Binding-site contacts:
Ligand atom C1 contacts residue PHE552 of chain 2.B at 3.5 Å (hydrophobic).
Ligand atom O2 contacts residue ASP45 of chain 2.A at 2.6 Å (salt-bridge).
Ligand atom O2 contacts residue TPW1 of chain 2.J at 3.6 Å.
Ligand atom C10 contacts residue HIS132 of chain 2.A at 4.0 Å.
Ligand atom C9 contacts residue MET481 of chain 2.B at 3.7 Å (hydrophobic).
Ligand atom C3 contacts residue PHE485 of chain 2.B at 4.0 Å (hydrophobic).
Ligand atom C5 contacts residue THR303 of chain 2.B at 3.6 Å.
Ligand atom C4 contacts residue ASP302 of chain 2.B at 3.9 Å.
Ligand atom O3 contacts residue ALA422 of chain 2.B at 3.5 Å (h-bond).
Ligand atom C5 contacts residue PHE552 of chain 2.B at 3.9 Å (hydrophobic).
Ligand atom C2 contacts residue ASP45 of chain 2.A at 3.9 Å.
Ligand atom C5 contacts residue ASP302 of chain 2.B at 3.6 Å.
Ligand atom C10 contacts residue HIS133 of chain 2.A at 3.6 Å.
Ligand atom C11 contacts residue HIS133 of chain 2.A at 3.6 Å.
Ligand atom C11 contacts residue ASP45 of chain 2.A at 3.1 Å.
Ligand atom C4 contacts residue HIS132 of chain 2.A at 3.5 Å.
Ligand atom C4 contacts residue GLN556 of chain 2.B at 3.5 Å.
Ligand atom O3 contacts residue TPW1 of chain 2.J at 3.2 Å (h-bond).
Ligand atom O2 contacts residue GLY44 of chain 2.A at 3.6 Å.
Ligand atom C10 contacts residue TPW1 of chain 2.J at 3.5 Å.
Ligand atom O1 contacts residue TPW1 of chain 2.J at 3.4 Å.
Ligand atom O1 contacts residue HIS133 of chain 2.A at 2.8 Å (h-bond).
Ligand atom C6 contacts residue PHE552 of chain 2.B at 3.7 Å (hydrophobic).
Ligand atom C3 contacts residue HIS132 of chain 2.A at 3.8 Å.
Ligand atom O3 contacts residue HIS133 of chain 2.A at 3.1 Å (h-bond).
Ligand atom C10 contacts residue ASP45 of chain 2.A at 4.0 Å.
Ligand atom C3 contacts residue ASP45 of chain 2.A at 3.7 Å.
Ligand atom C8 contacts residue HIS132 of chain 2.A at 3.9 Å.
Ligand atom C2 contacts residue PHE552 of chain 2.B at 3.7 Å (hydrophobic).
Ligand atom C6 contacts residue THR303 of chain 2.B at 3.3 Å.
Ligand atom O2 contacts residue LEU482 of chain 2.B at 3.6 Å.
Ligand atom C11 contacts residue TPW1 of chain 2.J at 3.4 Å.
Ligand atom C7 contacts residue PHE552 of chain 2.B at 3.9 Å (hydrophobic).
Ligand atom O1 contacts residue ASP45 of chain 2.A at 3.2 Å (salt-bridge).
Ligand atom C6 contacts residue HIS132 of chain 2.A at 3.7 Å.
Ligand atom C5 contacts residue HIS132 of chain 2.A at 3.3 Å.
Ligand atom C3 contacts residue GLN556 of chain 2.B at 3.8 Å.
Ligand atom O1 contacts residue GLY44 of chain 2.A at 3.6 Å.
Ligand atom C2 contacts residue PHE485 of chain 2.B at 3.6 Å (hydrophobic).
Ligand atom C8 contacts residue ALA422 of chain 2.B at 4.0 Å (hydrophobic).

The small molecule below binds the protein below.
Small molecule (SMILES): O=C(O)C(=O)CCCc1ccccc1

Sequence of chain 2.A:
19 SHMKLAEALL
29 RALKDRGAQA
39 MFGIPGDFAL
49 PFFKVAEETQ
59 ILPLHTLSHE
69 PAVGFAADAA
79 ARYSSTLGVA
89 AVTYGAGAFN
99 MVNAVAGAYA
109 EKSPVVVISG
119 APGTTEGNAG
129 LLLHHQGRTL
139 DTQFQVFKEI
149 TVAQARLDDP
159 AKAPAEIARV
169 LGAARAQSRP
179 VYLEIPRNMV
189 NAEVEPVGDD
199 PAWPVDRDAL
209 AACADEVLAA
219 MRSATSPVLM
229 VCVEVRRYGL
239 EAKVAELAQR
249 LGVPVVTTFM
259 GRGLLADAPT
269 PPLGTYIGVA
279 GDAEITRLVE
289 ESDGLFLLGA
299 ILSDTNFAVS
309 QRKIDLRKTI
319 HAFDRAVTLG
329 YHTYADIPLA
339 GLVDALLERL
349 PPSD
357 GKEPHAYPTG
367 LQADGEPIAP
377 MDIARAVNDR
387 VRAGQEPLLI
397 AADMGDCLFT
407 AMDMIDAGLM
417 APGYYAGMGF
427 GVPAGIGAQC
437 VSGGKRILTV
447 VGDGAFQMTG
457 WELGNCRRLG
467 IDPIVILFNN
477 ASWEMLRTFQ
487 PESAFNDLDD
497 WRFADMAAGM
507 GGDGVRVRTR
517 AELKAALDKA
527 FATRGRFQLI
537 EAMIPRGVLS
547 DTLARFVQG

Sequence of chain 2.B:
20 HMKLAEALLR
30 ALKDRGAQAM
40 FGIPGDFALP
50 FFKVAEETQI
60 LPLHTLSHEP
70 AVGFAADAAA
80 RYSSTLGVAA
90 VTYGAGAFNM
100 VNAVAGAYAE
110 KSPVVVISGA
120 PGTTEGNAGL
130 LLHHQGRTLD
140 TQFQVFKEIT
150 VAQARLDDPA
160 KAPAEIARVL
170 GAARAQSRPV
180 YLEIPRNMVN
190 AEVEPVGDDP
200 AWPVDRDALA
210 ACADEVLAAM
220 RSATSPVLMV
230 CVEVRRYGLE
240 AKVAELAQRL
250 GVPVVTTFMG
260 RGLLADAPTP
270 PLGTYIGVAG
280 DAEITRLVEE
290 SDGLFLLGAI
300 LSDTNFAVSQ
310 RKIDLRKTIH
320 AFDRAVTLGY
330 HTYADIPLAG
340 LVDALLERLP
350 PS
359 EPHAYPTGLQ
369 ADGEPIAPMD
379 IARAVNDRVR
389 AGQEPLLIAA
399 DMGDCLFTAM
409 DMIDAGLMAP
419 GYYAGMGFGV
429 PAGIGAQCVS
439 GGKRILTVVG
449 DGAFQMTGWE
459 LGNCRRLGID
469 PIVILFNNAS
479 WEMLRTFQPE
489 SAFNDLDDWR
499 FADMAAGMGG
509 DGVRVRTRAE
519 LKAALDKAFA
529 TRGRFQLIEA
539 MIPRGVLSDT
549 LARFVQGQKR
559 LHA